Sequence of chain 25.C:
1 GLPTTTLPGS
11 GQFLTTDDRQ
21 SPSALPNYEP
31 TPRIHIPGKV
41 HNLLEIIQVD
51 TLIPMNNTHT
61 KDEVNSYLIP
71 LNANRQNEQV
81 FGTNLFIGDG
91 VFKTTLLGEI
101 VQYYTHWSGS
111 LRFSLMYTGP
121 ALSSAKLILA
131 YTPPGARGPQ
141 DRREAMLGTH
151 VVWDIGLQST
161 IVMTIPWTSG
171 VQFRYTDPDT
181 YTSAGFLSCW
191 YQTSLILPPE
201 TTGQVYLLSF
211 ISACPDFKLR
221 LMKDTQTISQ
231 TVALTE

Binding-site contacts:
Ligand atom C4B contacts residue TYR152 of chain 25.A at 3.8 Å (hydrophobic).
Ligand atom C5B contacts residue PHE186 of chain 25.A at 3.9 Å (hydrophobic).
Ligand atom C1B contacts residue ILE104 of chain 25.A at 4.0 Å (hydrophobic).
Ligand atom C2C contacts residue TYR197 of chain 25.A at 3.7 Å (hydrophobic).
Ligand atom C2B contacts residue VAL188 of chain 25.A at 3.5 Å (hydrophobic).
Ligand atom C2C contacts residue MET221 of chain 25.A at 4.0 Å (hydrophobic).
Ligand atom C3B contacts residue TYR152 of chain 25.A at 3.7 Å (hydrophobic).
Ligand atom C5 contacts residue LEU106 of chain 25.A at 3.8 Å (hydrophobic).
Ligand atom C5A contacts residue ALA150 of chain 25.A at 3.6 Å (hydrophobic).
Ligand atom C3B contacts residue VAL188 of chain 25.A at 3.8 Å (hydrophobic).
Ligand atom C5C contacts residue VAL191 of chain 25.A at 3.8 Å (hydrophobic).
Ligand atom C1B contacts residue TYR128 of chain 25.A at 3.6 Å (hydrophobic).
Ligand atom C4C contacts residue VAL188 of chain 25.A at 3.7 Å (hydrophobic).
Ligand atom N2 contacts residue LEU106 of chain 25.A at 3.8 Å.
Ligand atom O1B contacts residue ILE104 of chain 25.A at 3.9 Å.
Ligand atom C1B contacts residue VAL188 of chain 25.A at 3.8 Å (hydrophobic).
Ligand atom C3C contacts residue TYR128 of chain 25.A at 3.4 Å (hydrophobic).
Ligand atom C6B contacts residue TYR128 of chain 25.A at 3.3 Å (hydrophobic).
Ligand atom C2A contacts residue TYR152 of chain 25.A at 3.6 Å (hydrophobic).
Ligand atom O1 contacts residue MET221 of chain 25.A at 3.9 Å.
Ligand atom N3A contacts residue TYR152 of chain 25.A at 3.5 Å.
Ligand atom C4 contacts residue LEU106 of chain 25.A at 3.9 Å (hydrophobic).
Ligand atom O1B contacts residue TYR128 of chain 25.A at 3.4 Å (h-bond).
Ligand atom C4A contacts residue PRO174 of chain 25.A at 3.1 Å (hydrophobic).
Ligand atom C4C contacts residue VAL191 of chain 25.A at 3.0 Å (hydrophobic).
Ligand atom C4B contacts residue PHE186 of chain 25.A at 3.6 Å (hydrophobic).
Ligand atom C1C contacts residue TYR128 of chain 25.A at 3.7 Å (hydrophobic).
Ligand atom N3A contacts residue PHE186 of chain 25.A at 4.0 Å.
Ligand atom C5A contacts residue PHE186 of chain 25.A at 3.5 Å (hydrophobic).
Ligand atom N3A contacts residue ALA24 of chain 25.C at 3.8 Å.
Ligand atom O1 contacts residue LEU106 of chain 25.A at 3.8 Å.
Ligand atom C2A contacts residue PHE186 of chain 25.A at 3.3 Å (hydrophobic).
Ligand atom C6B contacts residue ILE104 of chain 25.A at 3.6 Å (hydrophobic).
Ligand atom C5B contacts residue MET224 of chain 25.A at 3.8 Å (hydrophobic).
Ligand atom C5A contacts residue VAL176 of chain 25.A at 3.6 Å (hydrophobic).
Ligand atom C4 contacts residue TYR197 of chain 25.A at 3.8 Å (hydrophobic).
Ligand atom C5B contacts residue TYR128 of chain 25.A at 4.0 Å (hydrophobic).
Ligand atom N3A contacts residue PRO174 of chain 25.A at 3.7 Å.
Ligand atom C1C contacts residue LEU106 of chain 25.A at 3.8 Å (hydrophobic).
Ligand atom O1A contacts residue PHE186 of chain 25.A at 3.0 Å.

Sequence of chain 25.A:
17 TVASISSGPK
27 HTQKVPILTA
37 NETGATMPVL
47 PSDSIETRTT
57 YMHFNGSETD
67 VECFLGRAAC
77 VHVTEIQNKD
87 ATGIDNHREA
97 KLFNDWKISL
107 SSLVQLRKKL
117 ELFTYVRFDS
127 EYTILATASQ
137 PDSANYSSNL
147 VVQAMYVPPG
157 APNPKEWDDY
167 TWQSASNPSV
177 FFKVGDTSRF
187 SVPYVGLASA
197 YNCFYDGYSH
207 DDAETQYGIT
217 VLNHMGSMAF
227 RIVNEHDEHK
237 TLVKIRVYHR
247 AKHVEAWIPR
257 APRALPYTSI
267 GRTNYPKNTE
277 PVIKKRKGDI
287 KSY

The protein below binds the small molecule below.
Small molecule (SMILES): Cc1cc(CCCCCOc2ccc(C3=NCCO3)cc2)on1